Binding-site contacts:
Ligand atom C7 contacts residue ASN61 of chain 1.A at 3.8 Å.
Ligand atom C3 contacts residue TYR28 of chain 1.A at 3.8 Å (hydrophobic).
Ligand atom O6 contacts residue TYR28 of chain 1.A at 4.1 Å.
Ligand atom C1 contacts residue TYR28 of chain 1.A at 3.6 Å (hydrophobic).
Ligand atom C2 contacts residue TYR28 of chain 1.A at 4.3 Å (hydrophobic).
Ligand atom N2 contacts residue TYR28 of chain 1.A at 3.9 Å.
Ligand atom C4 contacts residue TYR28 of chain 1.A at 4.3 Å (hydrophobic).
Ligand atom N2 contacts residue ASN61 of chain 1.A at 3.8 Å.
Ligand atom C5 contacts residue ASN61 of chain 1.A at 4.0 Å.
Ligand atom O5 contacts residue ASN61 of chain 1.A at 2.6 Å (h-bond).
Ligand atom C1 contacts residue ASN61 of chain 1.A at 2.1 Å.
Ligand atom O6 contacts residue THR63 of chain 1.A at 4.4 Å.
Ligand atom O7 contacts residue ASN61 of chain 1.A at 3.2 Å (h-bond).
Ligand atom O5 contacts residue TYR28 of chain 1.A at 4.0 Å.
Ligand atom C5 contacts residue TYR28 of chain 1.A at 3.7 Å (hydrophobic).
Ligand atom C2 contacts residue ASN61 of chain 1.A at 3.2 Å.

Sequence of chain 1.A:
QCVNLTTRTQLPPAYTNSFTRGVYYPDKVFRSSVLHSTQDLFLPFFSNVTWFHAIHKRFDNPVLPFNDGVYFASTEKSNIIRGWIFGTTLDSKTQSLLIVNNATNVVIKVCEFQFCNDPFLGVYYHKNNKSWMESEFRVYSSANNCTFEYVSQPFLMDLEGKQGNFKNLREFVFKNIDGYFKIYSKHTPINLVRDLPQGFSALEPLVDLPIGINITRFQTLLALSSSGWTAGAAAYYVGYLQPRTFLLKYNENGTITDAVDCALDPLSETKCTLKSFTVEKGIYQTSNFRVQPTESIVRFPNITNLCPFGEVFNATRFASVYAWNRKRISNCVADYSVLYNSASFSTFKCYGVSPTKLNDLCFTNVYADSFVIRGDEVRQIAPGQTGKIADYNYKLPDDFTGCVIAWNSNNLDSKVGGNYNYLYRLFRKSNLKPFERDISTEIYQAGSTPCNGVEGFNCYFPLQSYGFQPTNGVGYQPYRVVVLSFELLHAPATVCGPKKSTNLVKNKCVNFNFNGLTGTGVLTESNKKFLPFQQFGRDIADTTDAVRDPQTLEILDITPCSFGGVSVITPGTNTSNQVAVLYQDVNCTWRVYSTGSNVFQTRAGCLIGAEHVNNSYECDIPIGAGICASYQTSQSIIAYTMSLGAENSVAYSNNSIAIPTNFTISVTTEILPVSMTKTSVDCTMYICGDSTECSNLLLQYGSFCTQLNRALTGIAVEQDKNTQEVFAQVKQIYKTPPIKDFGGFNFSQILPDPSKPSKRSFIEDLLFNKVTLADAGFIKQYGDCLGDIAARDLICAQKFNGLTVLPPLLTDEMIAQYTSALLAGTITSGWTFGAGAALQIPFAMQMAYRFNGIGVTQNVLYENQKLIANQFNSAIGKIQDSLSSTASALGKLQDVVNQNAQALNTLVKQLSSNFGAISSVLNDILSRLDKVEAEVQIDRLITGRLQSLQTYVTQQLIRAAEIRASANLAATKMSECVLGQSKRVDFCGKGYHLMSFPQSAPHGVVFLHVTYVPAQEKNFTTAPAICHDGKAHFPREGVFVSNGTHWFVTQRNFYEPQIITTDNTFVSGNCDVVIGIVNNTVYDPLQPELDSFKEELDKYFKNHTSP

A small-molecule ligand and the protein it binds are described below.
Small molecule (SMILES): CC(=O)N[C@@H]1[C@@H](O)[C@H](O)[C@@H](CO)O[C@H]1O